Sequence of chain 1.G:
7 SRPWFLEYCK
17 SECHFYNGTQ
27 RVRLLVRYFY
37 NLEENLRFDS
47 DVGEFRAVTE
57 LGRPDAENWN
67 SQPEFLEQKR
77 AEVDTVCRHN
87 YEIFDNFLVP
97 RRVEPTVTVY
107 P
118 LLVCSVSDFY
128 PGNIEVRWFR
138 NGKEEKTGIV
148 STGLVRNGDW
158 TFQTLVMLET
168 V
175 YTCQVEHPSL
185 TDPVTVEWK

Binding-site contacts:
Ligand atom C1 contacts residue ASN23 of chain 1.G at 1.4 Å.
Ligand atom O7 contacts residue ASN23 of chain 1.G at 4.4 Å.
Ligand atom C7 contacts residue ASN23 of chain 1.G at 3.9 Å.
Ligand atom C3 contacts residue ASN23 of chain 1.G at 3.8 Å.
Ligand atom C2 contacts residue ASN23 of chain 1.G at 2.4 Å.
Ligand atom C4 contacts residue ASN23 of chain 1.G at 4.2 Å.
Ligand atom C2 contacts residue GLN26 of chain 1.G at 3.5 Å.
Ligand atom O5 contacts residue GLN26 of chain 1.G at 3.5 Å (h-bond).
Ligand atom N2 contacts residue ASN23 of chain 1.G at 3.0 Å (h-bond).
Ligand atom C5 contacts residue ASN23 of chain 1.G at 3.6 Å.
Ligand atom C4 contacts residue GLN26 of chain 1.G at 4.3 Å.
Ligand atom O5 contacts residue ASN23 of chain 1.G at 2.3 Å (h-bond).
Ligand atom C1 contacts residue GLN26 of chain 1.G at 3.3 Å.
Ligand atom O7 contacts residue GLN26 of chain 1.G at 4.4 Å.
Ligand atom N2 contacts residue GLN26 of chain 1.G at 4.2 Å.

The small molecule below binds the protein below.
Small molecule (SMILES): CC(=O)N[C@@H]1[C@@H](O)[C@H](O)[C@@H](CO)O[C@H]1O